Binding-site contacts:
Ligand atom C6 contacts residue THR62 of chain 1.B at 3.9 Å.
Ligand atom C5 contacts residue ASN59 of chain 1.B at 3.7 Å.
Ligand atom N2 contacts residue ASN59 of chain 1.B at 3.0 Å (h-bond).
Ligand atom O6 contacts residue THR62 of chain 1.B at 4.3 Å.
Ligand atom C2 contacts residue ASN59 of chain 1.B at 2.5 Å.
Ligand atom C1 contacts residue ASN59 of chain 1.B at 1.5 Å.
Ligand atom C5 contacts residue SER61 of chain 1.B at 3.4 Å.
Ligand atom O5 contacts residue THR62 of chain 1.B at 4.5 Å.
Ligand atom C4 contacts residue ASN59 of chain 1.B at 4.3 Å.
Ligand atom O5 contacts residue ASN59 of chain 1.B at 2.5 Å (h-bond).
Ligand atom C7 contacts residue ASN59 of chain 1.B at 3.5 Å.
Ligand atom C1 contacts residue SER61 of chain 1.B at 3.2 Å.
Ligand atom C3 contacts residue ASN59 of chain 1.B at 3.9 Å.
Ligand atom O7 contacts residue ASN59 of chain 1.B at 3.7 Å.
Ligand atom O5 contacts residue SER61 of chain 1.B at 3.0 Å (h-bond).
Ligand atom C6 contacts residue SER61 of chain 1.B at 3.8 Å.

A protein and the small-molecule ligand that binds it are described below.
Small molecule (SMILES): CC(=O)N[C@@H]1[C@@H](O)[C@H](O)[C@@H](CO)O[C@H]1O

Sequence of chain 1.B:
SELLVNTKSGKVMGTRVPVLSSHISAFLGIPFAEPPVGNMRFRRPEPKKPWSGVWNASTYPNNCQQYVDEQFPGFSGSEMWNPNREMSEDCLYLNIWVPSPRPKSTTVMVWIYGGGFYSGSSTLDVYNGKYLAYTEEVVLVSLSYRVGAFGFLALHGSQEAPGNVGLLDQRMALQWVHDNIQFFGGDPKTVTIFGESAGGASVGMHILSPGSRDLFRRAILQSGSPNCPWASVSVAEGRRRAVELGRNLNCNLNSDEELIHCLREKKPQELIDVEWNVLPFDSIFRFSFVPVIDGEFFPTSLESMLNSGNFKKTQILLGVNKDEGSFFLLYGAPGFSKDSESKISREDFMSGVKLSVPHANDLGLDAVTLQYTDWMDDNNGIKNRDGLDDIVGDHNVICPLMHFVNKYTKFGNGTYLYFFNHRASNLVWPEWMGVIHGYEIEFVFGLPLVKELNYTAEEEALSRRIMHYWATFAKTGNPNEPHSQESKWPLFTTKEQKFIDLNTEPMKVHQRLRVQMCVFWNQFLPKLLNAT